Binding-site contacts:
Ligand atom O23 contacts residue PHE80 of chain 1.A at 3.7 Å.
Ligand atom C04 contacts residue ALA149 of chain 1.A at 3.8 Å (hydrophobic).
Ligand atom C25 contacts residue LEU78 of chain 1.A at 3.5 Å (hydrophobic).
Ligand atom C06 contacts residue ILE52 of chain 1.A at 3.6 Å (hydrophobic).
Ligand atom C22 contacts residue PHE80 of chain 1.A at 3.4 Å (hydrophobic).
Ligand atom C22 contacts residue ASP145 of chain 1.A at 3.9 Å.
Ligand atom C15 contacts residue ILE63 of chain 1.A at 3.9 Å (hydrophobic).
Ligand atom O24 contacts residue PHE146 of chain 1.A at 2.9 Å (h-bond).
Ligand atom C19 contacts residue CYS118 of chain 1.A at 3.9 Å (hydrophobic).
Ligand atom C07 contacts residue LEU148 of chain 1.A at 3.7 Å (hydrophobic).
Ligand atom C12 contacts residue ILE63 of chain 1.A at 3.8 Å (hydrophobic).
Ligand atom C13 contacts residue LEU55 of chain 1.A at 3.6 Å (hydrophobic).
Ligand atom C13 contacts residue VAL64 of chain 1.A at 3.8 Å (hydrophobic).
Ligand atom C04 contacts residue ILE35 of chain 1.A at 3.5 Å (hydrophobic).
Ligand atom C05 contacts residue LEU78 of chain 1.A at 3.5 Å (hydrophobic).
Ligand atom N09 contacts residue PHE80 of chain 1.A at 3.7 Å.
Ligand atom C18 contacts residue PHE146 of chain 1.A at 3.9 Å (hydrophobic).
Ligand atom C07 contacts residue LEU55 of chain 1.A at 3.8 Å (hydrophobic).
Ligand atom C22 contacts residue LYS33 of chain 1.A at 3.6 Å.
Ligand atom O01 contacts residue ILE52 of chain 1.A at 3.5 Å.
Ligand atom C16 contacts residue ILE63 of chain 1.A at 3.7 Å (hydrophobic).
Ligand atom C20 contacts residue LEU58 of chain 1.A at 3.6 Å (hydrophobic).
Ligand atom C18 contacts residue VAL123 of chain 1.A at 3.5 Å (hydrophobic).
Ligand atom C22 contacts residue PHE146 of chain 1.A at 3.4 Å (hydrophobic).
Ligand atom O23 contacts residue LYS33 of chain 1.A at 2.6 Å (salt-bridge).
Ligand atom N14 contacts residue LEU55 of chain 1.A at 3.2 Å (h-bond).
Ligand atom C15 contacts residue LEU58 of chain 1.A at 3.5 Å (hydrophobic).
Ligand atom N14 contacts residue LEU58 of chain 1.A at 2.9 Å (h-bond).
Ligand atom C18 contacts residue CYS118 of chain 1.A at 3.7 Å (hydrophobic).
Ligand atom O24 contacts residue ASP145 of chain 1.A at 3.2 Å (salt-bridge).
Ligand atom C25 contacts residue PHE146 of chain 1.A at 3.8 Å (hydrophobic).
Ligand atom C21 contacts residue PHE146 of chain 1.A at 3.9 Å (hydrophobic).
Ligand atom O23 contacts residue PHE146 of chain 1.A at 3.8 Å.
Ligand atom C21 contacts residue PHE80 of chain 1.A at 3.8 Å (hydrophobic).
Ligand atom O03 contacts residue ILE35 of chain 1.A at 3.6 Å.
Ligand atom C10 contacts residue LEU55 of chain 1.A at 3.6 Å (hydrophobic).
Ligand atom O24 contacts residue PHE80 of chain 1.A at 3.6 Å.
Ligand atom C02 contacts residue LEU78 of chain 1.A at 3.8 Å (hydrophobic).
Ligand atom C17 contacts residue PHE146 of chain 1.A at 3.6 Å (hydrophobic).
Ligand atom O23 contacts residue ASP145 of chain 1.A at 3.6 Å.

The protein below binds the small molecule below.
Small molecule (SMILES): COC(=O)c1ccc(NCCc2c[nH]c3ccccc23)c(C(=O)O)c1

Sequence of chain 1.A:
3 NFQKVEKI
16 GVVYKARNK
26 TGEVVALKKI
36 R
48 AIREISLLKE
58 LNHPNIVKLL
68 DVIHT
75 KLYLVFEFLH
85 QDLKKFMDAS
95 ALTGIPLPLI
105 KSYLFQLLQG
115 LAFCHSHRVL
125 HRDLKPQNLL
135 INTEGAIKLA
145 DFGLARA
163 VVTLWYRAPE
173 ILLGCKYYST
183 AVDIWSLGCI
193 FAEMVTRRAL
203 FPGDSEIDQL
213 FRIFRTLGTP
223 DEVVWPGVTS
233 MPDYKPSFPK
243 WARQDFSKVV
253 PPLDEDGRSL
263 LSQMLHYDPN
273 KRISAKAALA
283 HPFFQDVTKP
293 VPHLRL